This protein binds this small molecule.
Small molecule (SMILES): Cc1cc(C(=O)Nc2ccn(C)n2)on1

Binding-site contacts:
Ligand atom C7 contacts residue LEU246 of chain 1.B at 3.3 Å (hydrophobic).
Ligand atom C6 contacts residue THR179 of chain 1.A at 4.0 Å.
Ligand atom C1 contacts residue ASN256 of chain 1.B at 3.8 Å.
Ligand atom O1 contacts residue K0M1 of chain 1.O at 3.5 Å.
Ligand atom C contacts residue VAL313 of chain 1.B at 3.6 Å (hydrophobic).
Ligand atom N contacts residue THR179 of chain 1.A at 3.9 Å.
Ligand atom C1 contacts residue VAL181 of chain 1.A at 3.8 Å (hydrophobic).
Ligand atom N contacts residue ASN256 of chain 1.B at 3.3 Å.
Ligand atom N2 contacts residue ALA248 of chain 1.B at 3.9 Å.
Ligand atom C7 contacts residue LEU253 of chain 1.B at 4.1 Å (hydrophobic).
Ligand atom N3 contacts residue THR179 of chain 1.A at 3.0 Å (h-bond).
Ligand atom C8 contacts residue THR179 of chain 1.A at 3.9 Å.
Ligand atom N1 contacts residue THR179 of chain 1.A at 2.9 Å (h-bond).
Ligand atom C8 contacts residue ALA248 of chain 1.B at 3.6 Å (hydrophobic).
Ligand atom C contacts residue VAL181 of chain 1.A at 3.6 Å (hydrophobic).
Ligand atom C8 contacts residue ASN247 of chain 1.B at 3.8 Å.
Ligand atom C5 contacts residue THR179 of chain 1.A at 3.4 Å.
Ligand atom C1 contacts residue MET257 of chain 1.B at 3.8 Å (hydrophobic).
Ligand atom O contacts residue THR179 of chain 1.A at 2.9 Å (h-bond).
Ligand atom C contacts residue THR312 of chain 1.B at 3.7 Å.
Ligand atom O contacts residue LYS350 of chain 1.B at 3.9 Å.
Ligand atom C3 contacts residue LYS350 of chain 1.B at 4.0 Å.
Ligand atom C5 contacts residue LEU253 of chain 1.B at 3.7 Å (hydrophobic).
Ligand atom C2 contacts residue LYS350 of chain 1.B at 3.8 Å.
Ligand atom N contacts residue VAL181 of chain 1.A at 3.2 Å.
Ligand atom C contacts residue ASN256 of chain 1.B at 3.7 Å.
Ligand atom C2 contacts residue VAL313 of chain 1.B at 4.0 Å (hydrophobic).
Ligand atom C contacts residue ASN348 of chain 1.B at 3.7 Å.
Ligand atom C7 contacts residue THR179 of chain 1.A at 4.0 Å.
Ligand atom C3 contacts residue THR179 of chain 1.A at 3.7 Å.
Ligand atom C2 contacts residue MET257 of chain 1.B at 3.5 Å (hydrophobic).
Ligand atom C6 contacts residue LEU253 of chain 1.B at 3.7 Å (hydrophobic).
Ligand atom C contacts residue MET257 of chain 1.B at 3.8 Å (hydrophobic).
Ligand atom N contacts residue LYS350 of chain 1.B at 3.7 Å.
Ligand atom N3 contacts residue LEU253 of chain 1.B at 4.0 Å.
Ligand atom C1 contacts residue LYS350 of chain 1.B at 3.7 Å.
Ligand atom N2 contacts residue THR179 of chain 1.A at 3.4 Å (h-bond).
Ligand atom O contacts residue ASN256 of chain 1.B at 3.3 Å.
Ligand atom N2 contacts residue LEU246 of chain 1.B at 4.0 Å.
Ligand atom C4 contacts residue THR179 of chain 1.A at 3.8 Å.

Sequence of chain 1.B:
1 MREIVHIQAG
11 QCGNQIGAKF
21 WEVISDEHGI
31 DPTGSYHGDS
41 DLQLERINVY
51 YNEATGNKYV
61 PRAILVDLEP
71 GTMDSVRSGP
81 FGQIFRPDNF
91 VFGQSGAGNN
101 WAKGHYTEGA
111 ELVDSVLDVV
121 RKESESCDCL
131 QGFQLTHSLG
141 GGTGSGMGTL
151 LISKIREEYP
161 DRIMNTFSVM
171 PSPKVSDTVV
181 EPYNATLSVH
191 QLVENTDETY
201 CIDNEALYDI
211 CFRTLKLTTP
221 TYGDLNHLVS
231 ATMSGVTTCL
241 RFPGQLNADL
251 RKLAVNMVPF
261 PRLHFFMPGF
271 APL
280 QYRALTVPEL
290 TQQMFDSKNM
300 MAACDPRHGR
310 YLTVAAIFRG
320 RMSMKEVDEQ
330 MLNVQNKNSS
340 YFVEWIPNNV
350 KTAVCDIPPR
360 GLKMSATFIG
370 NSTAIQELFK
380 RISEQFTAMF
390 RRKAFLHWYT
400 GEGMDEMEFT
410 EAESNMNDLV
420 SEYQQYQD

Sequence of chain 1.A:
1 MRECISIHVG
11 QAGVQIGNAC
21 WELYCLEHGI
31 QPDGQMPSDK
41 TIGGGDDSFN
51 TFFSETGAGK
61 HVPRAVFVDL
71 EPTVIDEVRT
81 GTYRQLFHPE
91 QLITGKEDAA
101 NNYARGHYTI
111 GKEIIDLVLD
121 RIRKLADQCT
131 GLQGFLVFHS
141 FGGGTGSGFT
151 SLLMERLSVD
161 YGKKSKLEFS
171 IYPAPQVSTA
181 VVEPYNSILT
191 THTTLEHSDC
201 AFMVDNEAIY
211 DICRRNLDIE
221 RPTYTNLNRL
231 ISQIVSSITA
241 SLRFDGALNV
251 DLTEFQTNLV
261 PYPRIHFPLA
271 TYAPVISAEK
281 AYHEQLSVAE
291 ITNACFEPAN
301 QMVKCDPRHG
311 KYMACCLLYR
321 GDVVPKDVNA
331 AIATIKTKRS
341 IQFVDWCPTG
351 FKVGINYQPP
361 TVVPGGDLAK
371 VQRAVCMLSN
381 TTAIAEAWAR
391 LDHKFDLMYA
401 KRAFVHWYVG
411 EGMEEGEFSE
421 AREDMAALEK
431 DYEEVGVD